Sequence of chain 1.A:
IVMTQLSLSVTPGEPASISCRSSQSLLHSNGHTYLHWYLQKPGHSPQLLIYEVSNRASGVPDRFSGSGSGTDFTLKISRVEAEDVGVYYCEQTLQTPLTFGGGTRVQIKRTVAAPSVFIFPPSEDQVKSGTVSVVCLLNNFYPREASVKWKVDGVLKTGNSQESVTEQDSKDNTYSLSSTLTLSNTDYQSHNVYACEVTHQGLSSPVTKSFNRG

Binding-site contacts:
Ligand atom C contacts residue TYR37 of chain 1.A at 3.5 Å (hydrophobic).
Ligand atom O contacts residue ASP111 of chain 1.B at 3.5 Å.
Ligand atom O contacts residue TYR54 of chain 1.A at 3.5 Å.
Ligand atom O contacts residue HIS39 of chain 1.A at 3.4 Å.
Ligand atom CB contacts residue TYR41 of chain 1.A at 3.4 Å (hydrophobic).
Ligand atom N contacts residue TYR41 of chain 1.A at 2.7 Å (h-bond).
Ligand atom CA contacts residue TYR41 of chain 1.A at 3.2 Å (hydrophobic).
Ligand atom CA contacts residue THR96 of chain 1.A at 3.4 Å.
Ligand atom N contacts residue ASP111 of chain 1.B at 2.9 Å (salt-bridge).
Ligand atom N contacts residue ASP101 of chain 1.B at 2.9 Å (salt-bridge).
Ligand atom CG1 contacts residue GLU108 of chain 1.B at 3.5 Å.
Ligand atom CB contacts residue TYR54 of chain 1.A at 3.5 Å (hydrophobic).
Ligand atom CB contacts residue HIS39 of chain 1.A at 3.7 Å.
Ligand atom CB contacts residue GLU94 of chain 1.A at 3.6 Å.
Ligand atom CG1 contacts residue SER105 of chain 1.B at 3.7 Å.
Ligand atom CE2 contacts residue ILE103 of chain 1.B at 3.4 Å (hydrophobic).
Ligand atom CA contacts residue LEU97 of chain 1.A at 3.6 Å (hydrophobic).
Ligand atom C contacts residue LEU97 of chain 1.A at 3.2 Å (hydrophobic).
Ligand atom N contacts residue PRO102 of chain 1.B at 2.9 Å (h-bond).
Ligand atom N contacts residue THR96 of chain 1.A at 2.9 Å (h-bond).
Ligand atom O contacts residue THR96 of chain 1.A at 2.7 Å (h-bond).
Ligand atom C contacts residue THR96 of chain 1.A at 3.7 Å.
Ligand atom CA contacts residue TYR37 of chain 1.A at 3.3 Å (hydrophobic).
Ligand atom N contacts residue ILE103 of chain 1.B at 3.1 Å (h-bond).
Ligand atom CG2 contacts residue PHE110 of chain 1.B at 3.6 Å (hydrophobic).
Ligand atom O contacts residue HIS39 of chain 1.A at 3.1 Å.
Ligand atom O contacts residue ASP101 of chain 1.B at 3.3 Å (salt-bridge).
Ligand atom CA contacts residue ILE103 of chain 1.B at 3.4 Å (hydrophobic).
Ligand atom O contacts residue HIS31 of chain 1.A at 3.1 Å (h-bond).
Ligand atom O contacts residue PRO102 of chain 1.B at 3.3 Å.
Ligand atom O contacts residue TYR37 of chain 1.A at 3.4 Å.
Ligand atom N contacts residue LEU97 of chain 1.A at 3.3 Å (h-bond).
Ligand atom O contacts residue GLU55 of chain 1.A at 3.4 Å (salt-bridge).
Ligand atom CG2 contacts residue LEU51 of chain 1.A at 3.6 Å (hydrophobic).
Ligand atom N contacts residue TYR37 of chain 1.A at 3.5 Å.
Ligand atom N contacts residue THR96 of chain 1.A at 3.2 Å (h-bond).
Ligand atom CA contacts residue GLU55 of chain 1.A at 3.6 Å.
Ligand atom CD1 contacts residue ASP101 of chain 1.B at 3.5 Å.
Ligand atom O contacts residue HIS31 of chain 1.A at 3.1 Å (h-bond).
Ligand atom O contacts residue LEU97 of chain 1.A at 3.5 Å (h-bond).

Sequence of chain 1.B:
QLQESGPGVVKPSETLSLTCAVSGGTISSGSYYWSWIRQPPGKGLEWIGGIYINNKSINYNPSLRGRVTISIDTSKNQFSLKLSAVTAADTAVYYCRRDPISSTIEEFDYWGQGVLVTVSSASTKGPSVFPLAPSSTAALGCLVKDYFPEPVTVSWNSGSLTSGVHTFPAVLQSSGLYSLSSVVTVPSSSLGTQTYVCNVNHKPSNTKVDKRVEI

A protein and the small-molecule ligand that binds it are described below.
Small molecule (SMILES): CC[C@H](C)[C@H](NC(=O)CNC(=O)[C@@H](NC(=O)[C@H](C)N)C(C)C)C(=O)NCC(=O)N[C@@H](C)C(=O)N[C@H](C(=O)N[C@H](C=O)Cc1ccccc1)C(C)C